Sequence of chain 1.A:
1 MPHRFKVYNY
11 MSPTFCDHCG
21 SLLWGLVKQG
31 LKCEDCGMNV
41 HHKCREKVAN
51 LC

The small molecule below binds the protein below.
Small molecule (SMILES): CC(C)CC(C/C=C1\C[C@@](CO)(COC(=O)C(C)(C)C)OC1=O)CC(C)C

Binding-site contacts:
Ligand atom C10 contacts residue LEU23 of chain 1.A at 3.8 Å (hydrophobic).
Ligand atom C6 contacts residue TYR10 of chain 1.A at 3.5 Å (hydrophobic).
Ligand atom O3 contacts residue PRO13 of chain 1.A at 3.6 Å.
Ligand atom O5 contacts residue GLY25 of chain 1.A at 3.0 Å (h-bond).
Ligand atom C14 contacts residue GLY25 of chain 1.A at 3.6 Å.
Ligand atom C2 contacts residue LEU26 of chain 1.A at 3.5 Å (hydrophobic).
Ligand atom C10 contacts residue GLY25 of chain 1.A at 4.0 Å.
Ligand atom C6 contacts residue LEU26 of chain 1.A at 3.9 Å (hydrophobic).
Ligand atom C8 contacts residue MET11 of chain 1.A at 3.8 Å (hydrophobic).
Ligand atom O3 contacts residue SER12 of chain 1.A at 3.6 Å.
Ligand atom O4 contacts residue GLY25 of chain 1.A at 3.6 Å.
Ligand atom C4 contacts residue LEU26 of chain 1.A at 3.5 Å (hydrophobic).
Ligand atom O2 contacts residue MET11 of chain 1.A at 3.8 Å.
Ligand atom C7 contacts residue MET11 of chain 1.A at 3.6 Å (hydrophobic).
Ligand atom C12 contacts residue SER12 of chain 1.A at 3.4 Å.
Ligand atom C1 contacts residue LEU26 of chain 1.A at 3.6 Å (hydrophobic).
Ligand atom C12 contacts residue TYR10 of chain 1.A at 3.8 Å (hydrophobic).
Ligand atom C18 contacts residue GLY25 of chain 1.A at 3.8 Å.
Ligand atom O1 contacts residue PRO13 of chain 1.A at 3.3 Å (h-bond).
Ligand atom C13 contacts residue GLY25 of chain 1.A at 3.5 Å.
Ligand atom O1 contacts residue SER12 of chain 1.A at 3.3 Å.
Ligand atom O2 contacts residue PRO13 of chain 1.A at 3.0 Å.
Ligand atom C18 contacts residue LEU26 of chain 1.A at 3.8 Å (hydrophobic).
Ligand atom C9 contacts residue GLY25 of chain 1.A at 3.3 Å.
Ligand atom O5 contacts residue TRP24 of chain 1.A at 3.3 Å.
Ligand atom O3 contacts residue THR14 of chain 1.A at 2.9 Å (h-bond).
Ligand atom C12 contacts residue THR14 of chain 1.A at 3.9 Å.
Ligand atom C8 contacts residue SER12 of chain 1.A at 3.9 Å.
Ligand atom C3 contacts residue MET11 of chain 1.A at 3.6 Å (hydrophobic).
Ligand atom O3 contacts residue LEU23 of chain 1.A at 2.7 Å (h-bond).
Ligand atom C9 contacts residue TYR10 of chain 1.A at 3.6 Å (hydrophobic).
Ligand atom C12 contacts residue LEU23 of chain 1.A at 3.2 Å (hydrophobic).
Ligand atom C9 contacts residue GLN29 of chain 1.A at 3.3 Å.
Ligand atom C7 contacts residue TYR10 of chain 1.A at 3.9 Å (hydrophobic).
Ligand atom C11 contacts residue SER12 of chain 1.A at 3.4 Å.
Ligand atom C13 contacts residue LEU23 of chain 1.A at 3.2 Å (hydrophobic).
Ligand atom C8 contacts residue TYR10 of chain 1.A at 3.9 Å (hydrophobic).
Ligand atom C11 contacts residue PRO13 of chain 1.A at 3.5 Å (hydrophobic).
Ligand atom O2 contacts residue SER12 of chain 1.A at 3.2 Å.
Ligand atom C11 contacts residue MET11 of chain 1.A at 4.0 Å (hydrophobic).